This protein binds this small molecule.
Small molecule (SMILES): CC(=O)N[C@@H]1[C@@H](O)[C@H](O)[C@@H](CO)O[C@H]1O

Binding-site contacts:
Ligand atom N2 contacts residue ASN1155 of chain 1.B at 3.0 Å (h-bond).
Ligand atom C7 contacts residue ASN1155 of chain 1.B at 3.2 Å.
Ligand atom O6 contacts residue PRO1159 of chain 1.B at 4.1 Å.
Ligand atom O6 contacts residue HIS1156 of chain 1.B at 3.5 Å.
Ligand atom O7 contacts residue ASN1155 of chain 1.B at 2.8 Å (h-bond).
Ligand atom C5 contacts residue ASN1155 of chain 1.B at 3.7 Å.
Ligand atom C2 contacts residue ASN1155 of chain 1.B at 2.5 Å.
Ligand atom O7 contacts residue TYR1152 of chain 1.B at 3.5 Å.
Ligand atom C1 contacts residue ASN1155 of chain 1.B at 1.5 Å.
Ligand atom O5 contacts residue ASN1155 of chain 1.B at 2.3 Å (h-bond).
Ligand atom C7 contacts residue TYR1152 of chain 1.B at 4.2 Å (hydrophobic).
Ligand atom C3 contacts residue ASN1155 of chain 1.B at 3.8 Å.
Ligand atom C4 contacts residue ASN1155 of chain 1.B at 4.2 Å.

Sequence of chain 1.B:
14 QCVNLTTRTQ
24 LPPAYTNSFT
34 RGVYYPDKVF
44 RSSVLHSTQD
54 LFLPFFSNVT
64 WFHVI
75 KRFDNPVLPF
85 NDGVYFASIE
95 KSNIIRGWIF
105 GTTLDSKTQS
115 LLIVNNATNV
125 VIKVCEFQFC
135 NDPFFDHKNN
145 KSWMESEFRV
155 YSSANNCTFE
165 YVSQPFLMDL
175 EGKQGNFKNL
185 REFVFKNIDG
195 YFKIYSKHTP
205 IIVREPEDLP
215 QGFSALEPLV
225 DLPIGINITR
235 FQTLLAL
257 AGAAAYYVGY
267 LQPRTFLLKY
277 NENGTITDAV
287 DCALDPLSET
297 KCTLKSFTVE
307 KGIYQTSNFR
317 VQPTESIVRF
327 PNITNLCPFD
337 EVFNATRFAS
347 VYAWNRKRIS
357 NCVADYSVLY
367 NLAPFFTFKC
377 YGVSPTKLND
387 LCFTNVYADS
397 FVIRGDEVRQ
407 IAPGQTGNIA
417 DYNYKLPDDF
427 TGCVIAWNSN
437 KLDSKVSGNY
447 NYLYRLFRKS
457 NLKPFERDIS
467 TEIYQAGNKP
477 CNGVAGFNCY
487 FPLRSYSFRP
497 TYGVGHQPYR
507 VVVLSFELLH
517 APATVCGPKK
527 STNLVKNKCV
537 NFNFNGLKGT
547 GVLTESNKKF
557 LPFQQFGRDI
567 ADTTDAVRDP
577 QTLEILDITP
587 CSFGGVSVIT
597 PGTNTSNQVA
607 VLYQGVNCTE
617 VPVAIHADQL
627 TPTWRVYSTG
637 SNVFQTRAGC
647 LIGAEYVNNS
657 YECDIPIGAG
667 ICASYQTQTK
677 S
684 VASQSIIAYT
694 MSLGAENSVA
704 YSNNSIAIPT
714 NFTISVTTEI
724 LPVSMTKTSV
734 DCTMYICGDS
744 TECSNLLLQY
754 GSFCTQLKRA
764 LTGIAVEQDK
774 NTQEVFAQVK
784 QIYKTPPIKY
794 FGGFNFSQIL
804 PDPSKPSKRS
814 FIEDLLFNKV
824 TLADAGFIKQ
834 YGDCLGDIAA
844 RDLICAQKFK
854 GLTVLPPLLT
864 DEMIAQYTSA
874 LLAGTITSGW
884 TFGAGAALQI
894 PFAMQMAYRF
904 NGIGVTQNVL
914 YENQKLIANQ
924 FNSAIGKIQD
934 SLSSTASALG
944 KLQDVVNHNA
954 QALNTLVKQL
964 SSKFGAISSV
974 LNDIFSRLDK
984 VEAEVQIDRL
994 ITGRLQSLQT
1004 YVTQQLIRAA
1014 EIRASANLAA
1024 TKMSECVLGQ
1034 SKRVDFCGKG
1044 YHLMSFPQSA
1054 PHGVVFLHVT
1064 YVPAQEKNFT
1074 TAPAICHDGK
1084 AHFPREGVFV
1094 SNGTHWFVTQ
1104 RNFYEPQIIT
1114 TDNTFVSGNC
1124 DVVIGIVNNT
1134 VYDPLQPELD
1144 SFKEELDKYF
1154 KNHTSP